The small molecule below binds the protein below.
Small molecule (SMILES): CC(=O)N[C@@H]1[C@@H](O)[C@H](O)[C@@H](CO)O[C@H]1O

Sequence of chain 1.A:
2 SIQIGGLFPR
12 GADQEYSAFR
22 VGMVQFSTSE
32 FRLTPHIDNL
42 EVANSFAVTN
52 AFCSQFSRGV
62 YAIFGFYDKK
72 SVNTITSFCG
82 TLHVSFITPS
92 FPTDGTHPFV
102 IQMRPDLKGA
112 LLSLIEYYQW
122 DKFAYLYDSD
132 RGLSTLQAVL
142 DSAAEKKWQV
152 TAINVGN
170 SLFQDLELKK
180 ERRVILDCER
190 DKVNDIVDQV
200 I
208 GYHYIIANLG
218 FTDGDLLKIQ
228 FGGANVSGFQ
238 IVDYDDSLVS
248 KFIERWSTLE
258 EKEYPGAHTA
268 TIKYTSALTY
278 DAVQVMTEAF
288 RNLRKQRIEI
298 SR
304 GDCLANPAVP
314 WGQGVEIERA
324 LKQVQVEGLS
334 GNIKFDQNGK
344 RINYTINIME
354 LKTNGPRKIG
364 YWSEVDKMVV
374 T

Binding-site contacts:
Ligand atom O6 contacts residue ASN335 of chain 1.A at 4.0 Å.
Ligand atom C1 contacts residue ASN335 of chain 1.A at 4.2 Å.
Ligand atom C7 contacts residue ASN346 of chain 1.A at 3.8 Å.
Ligand atom N2 contacts residue ASN346 of chain 1.A at 2.8 Å (h-bond).
Ligand atom O5 contacts residue ASN346 of chain 1.A at 2.4 Å (h-bond).
Ligand atom C7 contacts residue GLN328 of chain 1.A at 4.0 Å.
Ligand atom C1 contacts residue ASN346 of chain 1.A at 1.4 Å.
Ligand atom C3 contacts residue ASN346 of chain 1.A at 3.8 Å.
Ligand atom C2 contacts residue ASN346 of chain 1.A at 2.4 Å.
Ligand atom O6 contacts residue GLU330 of chain 1.A at 4.3 Å.
Ligand atom C2 contacts residue GLN328 of chain 1.A at 4.2 Å.
Ligand atom C7 contacts residue LYS337 of chain 1.A at 4.3 Å.
Ligand atom O5 contacts residue ASN335 of chain 1.A at 3.8 Å.
Ligand atom O7 contacts residue LYS337 of chain 1.A at 3.6 Å.
Ligand atom C8 contacts residue LYS337 of chain 1.A at 4.5 Å.
Ligand atom C4 contacts residue ASN346 of chain 1.A at 4.2 Å.
Ligand atom C8 contacts residue GLN328 of chain 1.A at 3.2 Å.
Ligand atom C5 contacts residue ASN346 of chain 1.A at 3.7 Å.
Ligand atom N2 contacts residue GLN328 of chain 1.A at 4.3 Å.